This small molecule binds to this protein.
Small molecule (SMILES): N[C@H]1[C@@H](OP(=O)(O)O)O[C@H](CO[C@@H]2O[C@H](CO[C@]3(C(=O)O)C[C@@H](O[C@]4(C(=O)O)C[C@@H](O)[C@@H](O)[C@@H]([C@H](O)CO[C@]5(C(=O)O)C[C@@H](O)[C@@H](O)[C@@H]([C@H](O)CO)O5)O4)[C@@H](O)[C@@H]([C@H](O)CO)O3)[C@@H](OP(=O)(O)O)[C@H](O)[C@H]2N)[C@@H](O)[C@@H]1O

Binding-site contacts:
Ligand atom O1A contacts residue GLY33 of chain 1.A at 2.9 Å (h-bond).
Ligand atom C8 contacts residue THR56 of chain 1.A at 3.5 Å.
Ligand atom O1A contacts residue GLY54 of chain 1.A at 2.8 Å (h-bond).
Ligand atom C6 contacts residue THR56 of chain 1.A at 3.6 Å.
Ligand atom O5 contacts residue THR56 of chain 1.A at 3.3 Å.
Ligand atom C1 contacts residue LYS32 of chain 1.C at 3.7 Å.
Ligand atom O7 contacts residue GLY54 of chain 1.A at 3.8 Å.
Ligand atom O4 contacts residue HIS31 of chain 1.C at 2.9 Å (h-bond).
Ligand atom C5 contacts residue ARG99 of chain 1.A at 3.6 Å.
Ligand atom C7 contacts residue THR56 of chain 1.A at 3.3 Å.
Ligand atom C3 contacts residue TRP52 of chain 1.A at 3.8 Å (hydrophobic).
Ligand atom C4 contacts residue THR31 of chain 1.A at 3.6 Å.
Ligand atom C8 contacts residue ASN33 of chain 1.C at 3.8 Å.
Ligand atom C1 contacts residue GLY54 of chain 1.A at 3.4 Å.
Ligand atom O1A contacts residue TRP52 of chain 1.A at 3.4 Å.
Ligand atom C1 contacts residue TRP52 of chain 1.A at 3.6 Å (hydrophobic).
Ligand atom O5 contacts residue ARG99 of chain 1.A at 2.9 Å (salt-bridge).
Ligand atom O1B contacts residue TRP52 of chain 1.A at 3.8 Å.
Ligand atom C4 contacts residue TRP52 of chain 1.A at 3.7 Å (hydrophobic).
Ligand atom O6 contacts residue THR56 of chain 1.A at 2.8 Å (h-bond).
Ligand atom C8 contacts residue TRP52 of chain 1.A at 3.7 Å (hydrophobic).
Ligand atom O1A contacts residue SER53 of chain 1.A at 3.5 Å (h-bond).
Ligand atom C1 contacts residue ARG97 of chain 1.A at 3.6 Å.
Ligand atom O8 contacts residue ASN33 of chain 1.C at 3.5 Å (h-bond).
Ligand atom C1 contacts residue THR56 of chain 1.A at 3.8 Å.
Ligand atom C8 contacts residue TYR37 of chain 1.C at 3.4 Å (hydrophobic).
Ligand atom O1B contacts residue LYS32 of chain 1.C at 3.0 Å (salt-bridge).
Ligand atom O4 contacts residue TYR32 of chain 1.A at 3.8 Å.
Ligand atom C3 contacts residue THR31 of chain 1.A at 3.4 Å.
Ligand atom O1B contacts residue THR56 of chain 1.A at 2.9 Å (h-bond).
Ligand atom O1B contacts residue ARG97 of chain 1.A at 3.0 Å (salt-bridge).
Ligand atom O1B contacts residue GLY54 of chain 1.A at 3.3 Å.
Ligand atom O1B contacts residue GLY55 of chain 1.A at 3.4 Å (h-bond).
Ligand atom O4 contacts residue TRP52 of chain 1.A at 3.6 Å.
Ligand atom O4 contacts residue TYR101 of chain 1.C at 3.8 Å.
Ligand atom O4 contacts residue THR31 of chain 1.A at 3.0 Å (h-bond).
Ligand atom C8 contacts residue THR101 of chain 1.A at 3.1 Å.
Ligand atom O4 contacts residue ARG99 of chain 1.A at 2.9 Å (salt-bridge).
Ligand atom C7 contacts residue THR101 of chain 1.A at 3.4 Å.
Ligand atom O1A contacts residue ARG97 of chain 1.A at 3.4 Å (salt-bridge).

Sequence of chain 1.A:
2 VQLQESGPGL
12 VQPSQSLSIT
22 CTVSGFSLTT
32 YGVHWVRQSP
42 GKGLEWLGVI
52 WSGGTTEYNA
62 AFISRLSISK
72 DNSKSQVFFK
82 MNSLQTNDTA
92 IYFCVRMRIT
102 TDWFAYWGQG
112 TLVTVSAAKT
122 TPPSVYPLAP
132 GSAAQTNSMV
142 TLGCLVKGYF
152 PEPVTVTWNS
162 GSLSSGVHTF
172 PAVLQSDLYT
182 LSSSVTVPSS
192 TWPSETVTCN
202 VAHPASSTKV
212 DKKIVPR

Sequence of chain 1.C:
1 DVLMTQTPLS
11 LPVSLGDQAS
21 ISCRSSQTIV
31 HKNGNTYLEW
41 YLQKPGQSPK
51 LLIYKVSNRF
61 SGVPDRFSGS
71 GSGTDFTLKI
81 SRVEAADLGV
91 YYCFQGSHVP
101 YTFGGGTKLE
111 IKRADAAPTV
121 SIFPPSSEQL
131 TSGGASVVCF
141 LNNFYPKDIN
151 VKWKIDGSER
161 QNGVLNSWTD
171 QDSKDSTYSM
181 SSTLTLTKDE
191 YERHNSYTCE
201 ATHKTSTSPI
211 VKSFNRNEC